Binding-site contacts:
Ligand atom C3 contacts residue TRP216 of chain 1.G at 4.5 Å (hydrophobic).
Ligand atom C2 contacts residue SER213 of chain 1.G at 3.9 Å.
Ligand atom C4 contacts residue TRP216 of chain 1.G at 4.4 Å (hydrophobic).
Ligand atom O6 contacts residue TRP216 of chain 1.G at 4.2 Å.
Ligand atom C2 contacts residue TRP216 of chain 1.G at 4.1 Å (hydrophobic).
Ligand atom O5 contacts residue TRP216 of chain 1.G at 4.4 Å.
Ligand atom O7 contacts residue ASN159 of chain 2.G at 3.8 Å.
Ligand atom C7 contacts residue TRP216 of chain 1.G at 3.8 Å (hydrophobic).
Ligand atom C5 contacts residue LEU238 of chain 2.G at 4.2 Å (hydrophobic).
Ligand atom C4 contacts residue ASN159 of chain 2.G at 4.2 Å.
Ligand atom C7 contacts residue SER213 of chain 1.G at 3.5 Å.
Ligand atom O7 contacts residue TRP216 of chain 1.G at 2.8 Å (h-bond).
Ligand atom O4 contacts residue TRP216 of chain 1.G at 4.0 Å.
Ligand atom C8 contacts residue THR161 of chain 2.G at 4.1 Å.
Ligand atom O5 contacts residue ASN159 of chain 2.G at 2.4 Å (h-bond).
Ligand atom C5 contacts residue ASN159 of chain 2.G at 3.6 Å.
Ligand atom C1 contacts residue TRP216 of chain 1.G at 4.1 Å (hydrophobic).
Ligand atom C7 contacts residue ASN159 of chain 2.G at 3.5 Å.
Ligand atom C4 contacts residue TRP216 of chain 1.G at 4.0 Å (hydrophobic).
Ligand atom O6 contacts residue THR161 of chain 2.G at 4.5 Å.
Ligand atom C3 contacts residue ASN159 of chain 2.G at 3.8 Å.
Ligand atom C1 contacts residue SER213 of chain 1.G at 4.3 Å.
Ligand atom O3 contacts residue TRP216 of chain 1.G at 3.8 Å.
Ligand atom C6 contacts residue TRP216 of chain 1.G at 3.8 Å (hydrophobic).
Ligand atom C7 contacts residue PRO215 of chain 1.G at 4.3 Å (hydrophobic).
Ligand atom C8 contacts residue SER213 of chain 1.G at 3.3 Å.
Ligand atom C3 contacts residue TRP216 of chain 1.G at 4.4 Å (hydrophobic).
Ligand atom C2 contacts residue ASN159 of chain 2.G at 2.5 Å.
Ligand atom C8 contacts residue ILE236 of chain 2.G at 3.5 Å (hydrophobic).
Ligand atom N2 contacts residue TRP216 of chain 1.G at 4.4 Å.
Ligand atom C1 contacts residue ASN159 of chain 2.G at 1.4 Å.
Ligand atom O6 contacts residue TRP216 of chain 1.G at 3.9 Å.
Ligand atom C6 contacts residue THR161 of chain 2.G at 4.1 Å.
Ligand atom O7 contacts residue ARG214 of chain 1.G at 4.2 Å.
Ligand atom O7 contacts residue PRO215 of chain 1.G at 3.4 Å.
Ligand atom C3 contacts residue SER213 of chain 1.G at 4.0 Å.
Ligand atom N2 contacts residue SER213 of chain 1.G at 2.8 Å (h-bond).
Ligand atom C5 contacts residue TRP216 of chain 1.G at 3.8 Å (hydrophobic).
Ligand atom O3 contacts residue SER213 of chain 1.G at 4.4 Å.
Ligand atom N2 contacts residue ASN159 of chain 2.G at 2.9 Å (h-bond).

Sequence of chain 1.G:
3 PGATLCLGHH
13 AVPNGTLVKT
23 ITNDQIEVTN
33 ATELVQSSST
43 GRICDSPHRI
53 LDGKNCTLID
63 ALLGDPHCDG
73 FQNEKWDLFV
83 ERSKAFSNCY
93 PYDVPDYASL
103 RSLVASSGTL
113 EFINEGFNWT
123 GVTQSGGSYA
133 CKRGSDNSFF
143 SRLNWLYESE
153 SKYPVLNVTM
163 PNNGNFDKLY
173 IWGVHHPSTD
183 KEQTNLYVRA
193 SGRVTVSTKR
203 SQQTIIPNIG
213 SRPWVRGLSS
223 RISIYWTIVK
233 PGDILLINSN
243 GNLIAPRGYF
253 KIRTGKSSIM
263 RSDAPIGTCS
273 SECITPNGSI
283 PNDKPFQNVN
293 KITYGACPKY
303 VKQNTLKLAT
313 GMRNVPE

The protein below binds the small molecule below.
Small molecule (SMILES): CC(=O)N[C@H]1[C@H](O[C@H]2[C@H](O)[C@@H](NC(C)=O)CO[C@@H]2CO)O[C@H](CO)[C@@H](O[C@@H]2O[C@H](CO[C@H]3O[C@H](CO)[C@@H](O)[C@H](O[C@H]4O[C@H](CO)[C@@H](O)[C@H](O)[C@@H]4O)[C@@H]3O)[C@@H](O)[C@H](O[C@H]3O[C@H](CO)[C@@H](O)[C@H](O)[C@@H]3O)[C@@H]2O)[C@@H]1O

Sequence of chain 2.G:
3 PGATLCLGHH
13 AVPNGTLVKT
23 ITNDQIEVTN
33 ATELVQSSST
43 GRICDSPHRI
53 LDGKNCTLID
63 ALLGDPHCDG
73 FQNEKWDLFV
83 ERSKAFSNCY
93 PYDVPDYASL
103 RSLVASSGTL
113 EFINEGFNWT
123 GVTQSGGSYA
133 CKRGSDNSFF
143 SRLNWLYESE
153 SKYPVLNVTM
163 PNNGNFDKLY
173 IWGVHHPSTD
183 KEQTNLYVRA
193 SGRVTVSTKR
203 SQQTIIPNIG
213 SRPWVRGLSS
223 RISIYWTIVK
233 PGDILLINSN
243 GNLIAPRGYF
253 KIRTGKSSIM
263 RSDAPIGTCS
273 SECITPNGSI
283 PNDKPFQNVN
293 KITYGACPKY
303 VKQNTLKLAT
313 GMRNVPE